Binding-site contacts:
Ligand atom C8 contacts residue GLU29 of chain 1.A at 3.3 Å.
Ligand atom O7 contacts residue ASN47 of chain 1.A at 3.2 Å (h-bond).
Ligand atom N2 contacts residue ASN42 of chain 1.A at 4.1 Å.
Ligand atom O5 contacts residue ASN47 of chain 1.A at 2.4 Å (h-bond).
Ligand atom C1 contacts residue ASN47 of chain 1.A at 1.5 Å.
Ligand atom O7 contacts residue SER49 of chain 1.A at 2.7 Å (h-bond).
Ligand atom C4 contacts residue ASN47 of chain 1.A at 4.1 Å.
Ligand atom C7 contacts residue SER49 of chain 1.A at 3.7 Å.
Ligand atom C2 contacts residue ASN47 of chain 1.A at 2.4 Å.
Ligand atom C8 contacts residue ASN47 of chain 1.A at 4.2 Å.
Ligand atom C7 contacts residue SER48 of chain 1.A at 4.3 Å.
Ligand atom C1 contacts residue ASN42 of chain 1.A at 4.1 Å.
Ligand atom N2 contacts residue GLU29 of chain 1.A at 4.2 Å.
Ligand atom C5 contacts residue ASN47 of chain 1.A at 3.7 Å.
Ligand atom C8 contacts residue VAL40 of chain 1.A at 3.4 Å (hydrophobic).
Ligand atom C3 contacts residue ASN47 of chain 1.A at 3.8 Å.
Ligand atom N2 contacts residue ASN47 of chain 1.A at 2.9 Å (h-bond).
Ligand atom O7 contacts residue SER48 of chain 1.A at 3.5 Å.
Ligand atom C8 contacts residue ASN42 of chain 1.A at 4.3 Å.
Ligand atom O6 contacts residue TYR45 of chain 1.A at 4.4 Å.
Ligand atom C7 contacts residue GLU29 of chain 1.A at 4.3 Å.
Ligand atom C8 contacts residue SER49 of chain 1.A at 4.0 Å.
Ligand atom C7 contacts residue ASN47 of chain 1.A at 3.3 Å.
Ligand atom C8 contacts residue SER48 of chain 1.A at 4.2 Å.
Ligand atom C8 contacts residue PHE41 of chain 1.A at 4.5 Å (hydrophobic).

A protein and the small-molecule ligand that binds it are described below.
Small molecule (SMILES): CC(=O)N[C@H]1[C@@H](O[C@H]2[C@H](O)[C@@H](NC(C)=O)CO[C@@H]2CO)O[C@H](CO)[C@@H](O)[C@@H]1O

Sequence of chain 1.A:
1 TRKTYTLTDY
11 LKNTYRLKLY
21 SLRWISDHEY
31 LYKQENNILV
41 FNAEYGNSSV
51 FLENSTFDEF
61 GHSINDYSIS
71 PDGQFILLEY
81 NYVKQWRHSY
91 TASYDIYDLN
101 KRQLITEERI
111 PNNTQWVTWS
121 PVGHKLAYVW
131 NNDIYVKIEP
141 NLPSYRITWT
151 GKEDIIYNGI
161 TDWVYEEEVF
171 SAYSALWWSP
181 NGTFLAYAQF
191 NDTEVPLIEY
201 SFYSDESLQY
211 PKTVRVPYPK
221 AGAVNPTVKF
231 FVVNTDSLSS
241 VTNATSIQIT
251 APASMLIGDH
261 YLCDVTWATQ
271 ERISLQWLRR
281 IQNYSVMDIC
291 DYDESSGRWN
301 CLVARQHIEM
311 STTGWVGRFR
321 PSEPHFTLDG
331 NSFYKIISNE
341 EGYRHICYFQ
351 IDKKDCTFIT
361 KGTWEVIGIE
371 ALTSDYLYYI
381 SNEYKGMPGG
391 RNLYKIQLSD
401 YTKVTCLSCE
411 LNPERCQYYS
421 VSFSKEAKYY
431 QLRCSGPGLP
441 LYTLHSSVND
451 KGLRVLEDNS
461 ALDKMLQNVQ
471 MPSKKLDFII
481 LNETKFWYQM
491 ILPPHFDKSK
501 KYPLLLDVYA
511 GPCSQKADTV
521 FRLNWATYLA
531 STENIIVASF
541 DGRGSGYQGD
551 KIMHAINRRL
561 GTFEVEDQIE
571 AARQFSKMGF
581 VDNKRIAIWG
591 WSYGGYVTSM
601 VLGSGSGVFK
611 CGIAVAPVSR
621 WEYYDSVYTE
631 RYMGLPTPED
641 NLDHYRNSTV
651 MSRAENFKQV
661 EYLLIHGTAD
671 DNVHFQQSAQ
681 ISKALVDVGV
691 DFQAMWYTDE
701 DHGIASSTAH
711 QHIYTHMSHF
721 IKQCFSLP